Sequence of chain 1.A:
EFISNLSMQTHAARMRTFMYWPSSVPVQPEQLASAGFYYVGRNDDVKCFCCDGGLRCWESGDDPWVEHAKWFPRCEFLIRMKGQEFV

This small molecule binds to this protein.
Small molecule (SMILES): CN[C@@H](C)C(=O)N[C@H](C(=O)N1CCC[C@H]1c1nc(C(=O)c2ccc(F)cc2)cs1)C1CCCCC1

Binding-site contacts:
Ligand atom O04 contacts residue TRP77 of chain 1.A at 2.9 Å (h-bond).
Ligand atom O03 contacts residue LEU61 of chain 1.A at 3.3 Å.
Ligand atom N09 contacts residue GLU73 of chain 1.A at 3.0 Å (salt-bridge).
Ligand atom C27 contacts residue TRP64 of chain 1.A at 3.7 Å (hydrophobic).
Ligand atom O05 contacts residue ARG62 of chain 1.A at 3.4 Å (salt-bridge).
Ligand atom C32 contacts residue ARG62 of chain 1.A at 3.6 Å.
Ligand atom C26 contacts residue ARG62 of chain 1.A at 3.6 Å.
Ligand atom C17 contacts residue GLY60 of chain 1.A at 3.2 Å.
Ligand atom C24 contacts residue ASP68 of chain 1.A at 3.6 Å.
Ligand atom C29 contacts residue ASP68 of chain 1.A at 3.4 Å.
Ligand atom C34 contacts residue GLY60 of chain 1.A at 3.8 Å.
Ligand atom O03 contacts residue ARG62 of chain 1.A at 2.9 Å (salt-bridge).
Ligand atom C24 contacts residue GLU73 of chain 1.A at 3.7 Å.
Ligand atom C35 contacts residue ASP51 of chain 1.A at 3.7 Å.
Ligand atom N09 contacts residue ASP68 of chain 1.A at 2.8 Å (salt-bridge).
Ligand atom C34 contacts residue VAL52 of chain 1.A at 3.6 Å (hydrophobic).
Ligand atom N09 contacts residue CYS63 of chain 1.A at 3.8 Å.
Ligand atom C27 contacts residue ASP68 of chain 1.A at 3.7 Å.
Ligand atom F02 contacts residue ASP51 of chain 1.A at 3.4 Å.
Ligand atom N07 contacts residue ARG62 of chain 1.A at 2.9 Å (salt-bridge).
Ligand atom C28 contacts residue ARG62 of chain 1.A at 3.5 Å.
Ligand atom C24 contacts residue CYS63 of chain 1.A at 3.4 Å (hydrophobic).
Ligand atom C19 contacts residue TRP77 of chain 1.A at 3.8 Å (hydrophobic).
Ligand atom N08 contacts residue GLY60 of chain 1.A at 3.6 Å.
Ligand atom C21 contacts residue TRP77 of chain 1.A at 3.6 Å (hydrophobic).
Ligand atom F02 contacts residue VAL46 of chain 1.A at 3.6 Å.
Ligand atom O04 contacts residue GLU73 of chain 1.A at 3.2 Å (salt-bridge).
Ligand atom F02 contacts residue LYS53 of chain 1.A at 3.4 Å.
Ligand atom C34 contacts residue LEU61 of chain 1.A at 3.5 Å (hydrophobic).
Ligand atom C27 contacts residue ARG62 of chain 1.A at 3.6 Å.
Ligand atom C29 contacts residue CYS63 of chain 1.A at 3.6 Å (hydrophobic).
Ligand atom N06 contacts residue LEU61 of chain 1.A at 3.7 Å.
Ligand atom C18 contacts residue LEU61 of chain 1.A at 3.6 Å (hydrophobic).
Ligand atom C29 contacts residue GLU65 of chain 1.A at 3.7 Å.
Ligand atom C23 contacts residue ARG62 of chain 1.A at 3.6 Å.
Ligand atom C24 contacts residue ARG62 of chain 1.A at 3.4 Å.
Ligand atom C27 contacts residue GLU73 of chain 1.A at 3.7 Å.
Ligand atom C34 contacts residue ASP51 of chain 1.A at 3.6 Å.
Ligand atom F02 contacts residue VAL52 of chain 1.A at 3.4 Å.
Ligand atom C30 contacts residue ARG62 of chain 1.A at 3.6 Å.